Binding-site contacts:
Ligand atom C4 contacts residue PHE112 of chain 1.B at 3.6 Å (hydrophobic).
Ligand atom O7 contacts residue PHE112 of chain 1.B at 3.2 Å.
Ligand atom C3 contacts residue ASP118 of chain 1.B at 3.4 Å.
Ligand atom C7 contacts residue ASP118 of chain 1.B at 3.1 Å.
Ligand atom C24 contacts residue GLY221 of chain 1.B at 3.6 Å.
Ligand atom C2 contacts residue PHE112 of chain 1.B at 3.6 Å (hydrophobic).
Ligand atom C33 contacts residue TRP38 of chain 1.B at 3.3 Å (hydrophobic).
Ligand atom N3 contacts residue ASP31 of chain 1.B at 3.1 Å (salt-bridge).
Ligand atom O3 contacts residue GLN12 of chain 1.B at 3.3 Å.
Ligand atom C1 contacts residue GLY119 of chain 1.B at 3.5 Å.
Ligand atom O1 contacts residue PHE112 of chain 1.B at 3.5 Å.
Ligand atom C18 contacts residue SER223 of chain 1.B at 3.3 Å.
Ligand atom O3 contacts residue TYR13 of chain 1.B at 2.6 Å (h-bond).
Ligand atom C22 contacts residue ASP31 of chain 1.B at 3.5 Å.
Ligand atom C5 contacts residue ALA115 of chain 1.B at 3.5 Å (hydrophobic).
Ligand atom C7 contacts residue MET107 of chain 1.B at 3.5 Å (hydrophobic).
Ligand atom C6 contacts residue PHE112 of chain 1.B at 3.4 Å (hydrophobic).
Ligand atom C21 contacts residue GLY221 of chain 1.B at 3.6 Å.
Ligand atom N2 contacts residue ASP219 of chain 1.B at 2.6 Å (salt-bridge).
Ligand atom C19 contacts residue THR11 of chain 1.B at 3.5 Å.
Ligand atom C6 contacts residue ASP118 of chain 1.B at 3.4 Å.
Ligand atom C7 contacts residue PRO40 of chain 1.B at 3.5 Å (hydrophobic).
Ligand atom C5 contacts residue PHE112 of chain 1.B at 3.3 Å (hydrophobic).
Ligand atom C6 contacts residue HIS54 of chain 1.B at 3.5 Å.
Ligand atom C15 contacts residue PRO111 of chain 1.B at 3.3 Å (hydrophobic).
Ligand atom C27 contacts residue ASP31 of chain 1.B at 3.5 Å.
Ligand atom O2 contacts residue VAL104 of chain 1.B at 3.6 Å.
Ligand atom C8 contacts residue MET107 of chain 1.B at 3.3 Å (hydrophobic).
Ligand atom C31 contacts residue TRP38 of chain 1.B at 3.5 Å (hydrophobic).
Ligand atom C1 contacts residue VAL120 of chain 1.B at 3.2 Å (hydrophobic).
Ligand atom C21 contacts residue ASP31 of chain 1.B at 3.6 Å.
Ligand atom C22 contacts residue GLY33 of chain 1.B at 3.2 Å.
Ligand atom C34 contacts residue THR11 of chain 1.B at 3.5 Å.
Ligand atom N2 contacts residue ASP31 of chain 1.B at 3.3 Å (salt-bridge).
Ligand atom C20 contacts residue ASP31 of chain 1.B at 3.2 Å.
Ligand atom C33 contacts residue VAL104 of chain 1.B at 3.4 Å (hydrophobic).
Ligand atom C21 contacts residue ASP219 of chain 1.B at 3.1 Å.
Ligand atom C8 contacts residue ASP118 of chain 1.B at 3.2 Å.
Ligand atom C1 contacts residue PHE117 of chain 1.B at 3.1 Å (hydrophobic).
Ligand atom C23 contacts residue ASP31 of chain 1.B at 3.4 Å.

Sequence of chain 1.B:
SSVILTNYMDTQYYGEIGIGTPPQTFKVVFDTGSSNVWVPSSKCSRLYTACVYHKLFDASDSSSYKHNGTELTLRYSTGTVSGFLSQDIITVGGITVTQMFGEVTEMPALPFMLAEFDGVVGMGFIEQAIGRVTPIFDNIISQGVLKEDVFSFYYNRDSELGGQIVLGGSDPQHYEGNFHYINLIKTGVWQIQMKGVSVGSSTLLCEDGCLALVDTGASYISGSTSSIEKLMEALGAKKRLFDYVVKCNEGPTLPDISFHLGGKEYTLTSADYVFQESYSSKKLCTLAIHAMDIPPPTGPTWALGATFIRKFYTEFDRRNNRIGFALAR

A protein and the small-molecule ligand that binds it are described below.
Small molecule (SMILES): COc1ccccc1COCCCOc1ccc(N2C(=O)CNC[C@@H]2COC2=CC3C(=CC=CN3CCCO)C=C2)cc1